Binding-site contacts:
Ligand atom O6 contacts residue ASN23 of chain 2.L at 4.4 Å.
Ligand atom C8 contacts residue THR21 of chain 2.L at 3.8 Å.
Ligand atom C1 contacts residue ASN23 of chain 2.L at 1.4 Å.
Ligand atom O5 contacts residue ASN23 of chain 2.L at 2.6 Å (h-bond).
Ligand atom O7 contacts residue ASN23 of chain 2.L at 4.3 Å.
Ligand atom O7 contacts residue SER7 of chain 2.L at 4.1 Å.
Ligand atom C7 contacts residue ASN23 of chain 2.L at 3.7 Å.
Ligand atom C5 contacts residue ASN23 of chain 2.L at 3.8 Å.
Ligand atom N2 contacts residue ASN23 of chain 2.L at 2.7 Å (h-bond).
Ligand atom C8 contacts residue SER7 of chain 2.L at 3.2 Å.
Ligand atom C4 contacts residue ASN23 of chain 2.L at 4.3 Å.
Ligand atom C3 contacts residue ASN23 of chain 2.L at 3.7 Å.
Ligand atom C2 contacts residue ASN23 of chain 2.L at 2.4 Å.
Ligand atom C7 contacts residue SER7 of chain 2.L at 3.8 Å.

This protein binds this small molecule.
Small molecule (SMILES): CC(=O)N[C@@H]1[C@@H](O)[C@H](O)[C@@H](CO)O[C@H]1O

Sequence of chain 2.L:
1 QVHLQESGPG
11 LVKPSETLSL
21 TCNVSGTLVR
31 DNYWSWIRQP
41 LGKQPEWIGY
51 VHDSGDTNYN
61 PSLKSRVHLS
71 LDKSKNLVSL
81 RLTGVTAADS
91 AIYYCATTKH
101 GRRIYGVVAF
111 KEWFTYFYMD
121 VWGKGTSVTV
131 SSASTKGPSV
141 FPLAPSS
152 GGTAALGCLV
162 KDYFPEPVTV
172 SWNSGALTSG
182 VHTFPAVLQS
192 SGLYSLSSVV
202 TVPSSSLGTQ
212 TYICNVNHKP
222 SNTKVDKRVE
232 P